This protein binds this small molecule.
Small molecule (SMILES): CC(=O)N[C@@H]1[C@@H](O)[C@H](O)[C@@H](CO)O[C@H]1O

Binding-site contacts:
Ligand atom C7 contacts residue NAG1 of chain 1.LA at 4.2 Å.
Ligand atom O5 contacts residue ALA307 of chain 1.K at 4.4 Å.
Ligand atom C8 contacts residue SER457 of chain 1.K at 3.2 Å.
Ligand atom O5 contacts residue ASN459 of chain 1.K at 2.4 Å (h-bond).
Ligand atom O7 contacts residue ASN459 of chain 1.K at 3.7 Å.
Ligand atom O7 contacts residue NAG1 of chain 1.LA at 3.9 Å.
Ligand atom C8 contacts residue SER458 of chain 1.K at 4.1 Å.
Ligand atom C8 contacts residue ASN459 of chain 1.K at 3.8 Å.
Ligand atom O7 contacts residue ASN278 of chain 1.K at 4.3 Å.
Ligand atom C3 contacts residue ASN459 of chain 1.K at 3.7 Å.
Ligand atom C1 contacts residue ALA307 of chain 1.K at 4.5 Å (hydrophobic).
Ligand atom C1 contacts residue ASN459 of chain 1.K at 1.4 Å.
Ligand atom N2 contacts residue ASN459 of chain 1.K at 2.8 Å (h-bond).
Ligand atom C7 contacts residue ASN459 of chain 1.K at 3.4 Å.
Ligand atom C2 contacts residue ASN459 of chain 1.K at 2.4 Å.
Ligand atom C4 contacts residue ASN459 of chain 1.K at 4.2 Å.
Ligand atom C8 contacts residue NAG1 of chain 1.LA at 3.7 Å.
Ligand atom C7 contacts residue ASN278 of chain 1.K at 4.4 Å.
Ligand atom C5 contacts residue ASN459 of chain 1.K at 3.7 Å.
Ligand atom C8 contacts residue ASN278 of chain 1.K at 4.0 Å.

Sequence of chain 1.K:
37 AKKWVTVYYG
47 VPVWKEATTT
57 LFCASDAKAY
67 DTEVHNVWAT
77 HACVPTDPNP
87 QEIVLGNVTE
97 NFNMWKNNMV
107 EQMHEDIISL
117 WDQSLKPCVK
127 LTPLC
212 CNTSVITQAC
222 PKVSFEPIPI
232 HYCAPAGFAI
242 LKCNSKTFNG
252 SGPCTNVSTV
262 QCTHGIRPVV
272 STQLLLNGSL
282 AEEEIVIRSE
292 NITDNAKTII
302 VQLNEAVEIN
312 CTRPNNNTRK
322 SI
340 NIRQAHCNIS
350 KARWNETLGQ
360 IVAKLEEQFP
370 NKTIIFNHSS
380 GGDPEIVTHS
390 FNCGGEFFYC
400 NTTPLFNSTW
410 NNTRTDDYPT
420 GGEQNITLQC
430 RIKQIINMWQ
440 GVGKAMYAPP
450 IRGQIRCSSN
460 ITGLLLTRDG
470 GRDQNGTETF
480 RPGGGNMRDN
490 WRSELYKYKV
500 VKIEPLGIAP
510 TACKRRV